A small-molecule ligand and the protein it binds are described below.
Small molecule (SMILES): Cc1cc(CCCCCCCOc2ccc(C3=N[C@@H](C)CO3)cc2)on1

Binding-site contacts:
Ligand atom C5C contacts residue TYR128 of chain 54.A at 3.5 Å (hydrophobic).
Ligand atom C3 contacts residue PRO174 of chain 54.A at 3.8 Å (hydrophobic).
Ligand atom C4A contacts residue ASN198 of chain 54.A at 3.9 Å.
Ligand atom C5C contacts residue ILE104 of chain 54.A at 3.8 Å (hydrophobic).
Ligand atom C3 contacts residue PHE186 of chain 54.A at 3.8 Å (hydrophobic).
Ligand atom O1 contacts residue ALA24 of chain 54.C at 3.6 Å.
Ligand atom N2 contacts residue ALA24 of chain 54.C at 3.4 Å.
Ligand atom C2C contacts residue TYR152 of chain 54.A at 4.0 Å (hydrophobic).
Ligand atom C4 contacts residue PHE186 of chain 54.A at 3.6 Å (hydrophobic).
Ligand atom C4 contacts residue TYR152 of chain 54.A at 3.9 Å (hydrophobic).
Ligand atom C4C contacts residue TYR152 of chain 54.A at 3.8 Å (hydrophobic).
Ligand atom C31 contacts residue PRO174 of chain 54.A at 3.4 Å (hydrophobic).
Ligand atom C5B contacts residue TYR197 of chain 54.A at 3.8 Å (hydrophobic).
Ligand atom C3C contacts residue TYR128 of chain 54.A at 3.9 Å (hydrophobic).
Ligand atom C5B contacts residue LEU106 of chain 54.A at 3.8 Å (hydrophobic).
Ligand atom C6B contacts residue TYR197 of chain 54.A at 3.7 Å (hydrophobic).
Ligand atom C7C contacts residue TYR128 of chain 54.A at 3.6 Å (hydrophobic).
Ligand atom C7C contacts residue VAL191 of chain 54.A at 4.0 Å (hydrophobic).
Ligand atom C6B contacts residue LEU106 of chain 54.A at 4.0 Å (hydrophobic).
Ligand atom C6C contacts residue VAL191 of chain 54.A at 3.2 Å (hydrophobic).
Ligand atom C1C contacts residue TYR152 of chain 54.A at 4.0 Å (hydrophobic).
Ligand atom O1B contacts residue TYR128 of chain 54.A at 3.9 Å.
Ligand atom C31 contacts residue SER175 of chain 54.A at 3.6 Å.
Ligand atom C7C contacts residue TYR197 of chain 54.A at 3.8 Å (hydrophobic).
Ligand atom C4B contacts residue LEU106 of chain 54.A at 4.0 Å (hydrophobic).
Ligand atom C5 contacts residue PHE186 of chain 54.A at 3.5 Å (hydrophobic).
Ligand atom C31 contacts residue VAL176 of chain 54.A at 3.3 Å (hydrophobic).
Ligand atom N2 contacts residue PRO174 of chain 54.A at 3.9 Å.
Ligand atom C4 contacts residue MET224 of chain 54.A at 3.8 Å (hydrophobic).
Ligand atom O1 contacts residue TYR152 of chain 54.A at 3.9 Å.
Ligand atom O1 contacts residue PHE186 of chain 54.A at 3.5 Å.
Ligand atom C31 contacts residue ALA150 of chain 54.A at 3.1 Å (hydrophobic).
Ligand atom N2 contacts residue PHE186 of chain 54.A at 3.7 Å.
Ligand atom C4C contacts residue ILE104 of chain 54.A at 3.9 Å (hydrophobic).
Ligand atom O1 contacts residue VAL188 of chain 54.A at 3.8 Å.
Ligand atom CM1 contacts residue SER107 of chain 54.A at 3.9 Å.
Ligand atom C2C contacts residue VAL188 of chain 54.A at 3.2 Å (hydrophobic).
Ligand atom C5 contacts residue TYR152 of chain 54.A at 3.8 Å (hydrophobic).
Ligand atom C3C contacts residue VAL188 of chain 54.A at 3.3 Å (hydrophobic).
Ligand atom O1B contacts residue ILE104 of chain 54.A at 3.9 Å.

Sequence of chain 54.A:
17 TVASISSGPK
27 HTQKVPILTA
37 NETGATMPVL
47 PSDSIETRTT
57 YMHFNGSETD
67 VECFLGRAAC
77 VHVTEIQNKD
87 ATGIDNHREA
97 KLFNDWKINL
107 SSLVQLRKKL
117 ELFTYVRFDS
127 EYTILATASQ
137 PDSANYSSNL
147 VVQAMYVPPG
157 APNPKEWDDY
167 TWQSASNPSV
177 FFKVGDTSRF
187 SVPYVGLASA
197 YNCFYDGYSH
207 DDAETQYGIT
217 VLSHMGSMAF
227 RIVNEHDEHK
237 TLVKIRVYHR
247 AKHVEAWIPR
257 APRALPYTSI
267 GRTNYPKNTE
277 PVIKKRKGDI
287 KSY

Sequence of chain 54.C:
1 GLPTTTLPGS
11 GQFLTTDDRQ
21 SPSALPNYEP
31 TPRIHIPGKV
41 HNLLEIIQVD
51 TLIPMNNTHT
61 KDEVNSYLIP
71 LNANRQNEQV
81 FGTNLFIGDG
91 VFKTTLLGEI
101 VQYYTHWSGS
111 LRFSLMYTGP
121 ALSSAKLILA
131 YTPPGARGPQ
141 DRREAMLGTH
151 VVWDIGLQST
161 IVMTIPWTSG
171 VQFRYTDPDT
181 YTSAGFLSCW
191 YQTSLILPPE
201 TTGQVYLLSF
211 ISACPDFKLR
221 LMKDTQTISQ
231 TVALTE